Binding-site contacts:
Ligand atom C4 contacts residue ASN1098 of chain 1.C at 4.2 Å.
Ligand atom O5 contacts residue PHE1103 of chain 1.C at 3.9 Å.
Ligand atom N2 contacts residue THR1100 of chain 1.C at 3.0 Å (h-bond).
Ligand atom C2 contacts residue THR1100 of chain 1.C at 3.8 Å.
Ligand atom C3 contacts residue HIS1101 of chain 1.C at 3.6 Å.
Ligand atom C4 contacts residue HIS1101 of chain 1.C at 3.9 Å.
Ligand atom C3 contacts residue ASN1098 of chain 1.C at 3.8 Å.
Ligand atom C5 contacts residue ASN1098 of chain 1.C at 3.6 Å.
Ligand atom O4 contacts residue HIS1101 of chain 1.C at 3.6 Å.
Ligand atom C5 contacts residue HIS1101 of chain 1.C at 3.4 Å.
Ligand atom N2 contacts residue ASN1098 of chain 1.C at 3.0 Å (h-bond).
Ligand atom C6 contacts residue HIS1101 of chain 1.C at 4.4 Å.
Ligand atom C2 contacts residue HIS1101 of chain 1.C at 4.1 Å.
Ligand atom C7 contacts residue ASN1098 of chain 1.C at 3.5 Å.
Ligand atom C6 contacts residue PHE1103 of chain 1.C at 3.9 Å (hydrophobic).
Ligand atom C7 contacts residue THR1100 of chain 1.C at 3.9 Å.
Ligand atom C3 contacts residue THR1100 of chain 1.C at 4.0 Å.
Ligand atom C8 contacts residue THR1100 of chain 1.C at 3.8 Å.
Ligand atom O5 contacts residue HIS1101 of chain 1.C at 3.9 Å.
Ligand atom C8 contacts residue ASN1098 of chain 1.C at 3.6 Å.
Ligand atom C1 contacts residue THR1100 of chain 1.C at 3.9 Å.
Ligand atom N2 contacts residue HIS1101 of chain 1.C at 4.4 Å.
Ligand atom C1 contacts residue HIS1101 of chain 1.C at 3.6 Å.
Ligand atom C5 contacts residue PHE1103 of chain 1.C at 4.3 Å (hydrophobic).
Ligand atom O5 contacts residue ASN1098 of chain 1.C at 2.3 Å (h-bond).
Ligand atom O7 contacts residue ASN1098 of chain 1.C at 3.7 Å.
Ligand atom C1 contacts residue ASN1098 of chain 1.C at 1.4 Å.
Ligand atom O6 contacts residue PHE1103 of chain 1.C at 4.0 Å.
Ligand atom C2 contacts residue ASN1098 of chain 1.C at 2.5 Å.

Sequence of chain 1.C:
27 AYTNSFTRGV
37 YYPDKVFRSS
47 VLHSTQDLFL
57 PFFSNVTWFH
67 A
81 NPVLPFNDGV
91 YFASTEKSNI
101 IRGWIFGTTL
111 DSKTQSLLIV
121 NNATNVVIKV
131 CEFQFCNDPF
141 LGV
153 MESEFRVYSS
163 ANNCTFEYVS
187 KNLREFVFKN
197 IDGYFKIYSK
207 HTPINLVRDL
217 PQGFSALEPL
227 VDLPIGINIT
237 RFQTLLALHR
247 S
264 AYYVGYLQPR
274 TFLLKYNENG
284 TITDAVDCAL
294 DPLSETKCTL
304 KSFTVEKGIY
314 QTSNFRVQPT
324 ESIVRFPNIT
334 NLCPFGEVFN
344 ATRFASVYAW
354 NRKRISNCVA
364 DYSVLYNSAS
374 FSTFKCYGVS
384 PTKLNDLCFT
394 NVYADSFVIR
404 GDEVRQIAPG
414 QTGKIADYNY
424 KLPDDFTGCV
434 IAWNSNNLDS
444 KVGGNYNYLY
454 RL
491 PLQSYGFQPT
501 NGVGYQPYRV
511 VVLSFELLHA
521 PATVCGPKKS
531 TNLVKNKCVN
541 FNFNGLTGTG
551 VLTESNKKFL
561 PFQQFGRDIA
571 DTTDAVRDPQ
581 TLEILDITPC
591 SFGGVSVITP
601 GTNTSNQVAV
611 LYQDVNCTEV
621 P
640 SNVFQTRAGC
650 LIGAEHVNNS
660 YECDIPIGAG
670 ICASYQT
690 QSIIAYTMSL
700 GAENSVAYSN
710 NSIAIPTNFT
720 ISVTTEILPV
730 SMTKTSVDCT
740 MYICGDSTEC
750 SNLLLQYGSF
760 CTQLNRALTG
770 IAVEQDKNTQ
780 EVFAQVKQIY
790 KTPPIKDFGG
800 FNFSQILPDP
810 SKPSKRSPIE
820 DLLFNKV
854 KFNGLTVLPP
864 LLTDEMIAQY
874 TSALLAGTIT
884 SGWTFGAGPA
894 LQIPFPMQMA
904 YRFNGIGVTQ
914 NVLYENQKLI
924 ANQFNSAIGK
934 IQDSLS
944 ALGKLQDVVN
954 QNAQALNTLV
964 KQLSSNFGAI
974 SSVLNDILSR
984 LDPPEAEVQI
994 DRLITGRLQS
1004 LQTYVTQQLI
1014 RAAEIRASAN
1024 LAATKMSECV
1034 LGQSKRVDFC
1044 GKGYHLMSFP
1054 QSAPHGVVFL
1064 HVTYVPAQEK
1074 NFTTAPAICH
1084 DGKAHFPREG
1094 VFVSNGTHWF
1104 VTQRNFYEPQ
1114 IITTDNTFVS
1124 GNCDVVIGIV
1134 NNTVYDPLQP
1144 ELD

This protein binds this small molecule.
Small molecule (SMILES): CC(=O)N[C@H]1[C@H](O[C@H]2[C@H](O)[C@@H](NC(C)=O)CO[C@@H]2CO)O[C@H](CO)[C@@H](O)[C@@H]1O